This protein binds this small molecule.
Small molecule (SMILES): Nc1nc2c(ncn2[C@H]2CC[C@@H](CO[P](=O)(O)O[P](=O)(O)OP(=O)(O)O)O2)c(=O)[nH]1

Binding-site contacts:
Ligand atom O3B contacts residue PHE445 of chain 1.D at 3.5 Å.
Ligand atom O2G contacts residue ARG465 of chain 1.D at 2.7 Å (salt-bridge).
Ligand atom C2' contacts residue GLU421 of chain 1.D at 3.5 Å.
Ligand atom O2A contacts residue ASP618 of chain 1.D at 2.9 Å (salt-bridge).
Ligand atom C1' contacts residue ARG367 of chain 1.D at 3.5 Å.
Ligand atom O3G contacts residue MG1 of chain 1.J at 1.9 Å.
Ligand atom C2 contacts residue TYR473 of chain 1.D at 3.5 Å (hydrophobic).
Ligand atom N7 contacts residue DG13 of chain 1.F at 3.4 Å.
Ligand atom PA contacts residue MG1 of chain 1.J at 3.2 Å.
Ligand atom PG contacts residue ARG465 of chain 1.D at 3.6 Å.
Ligand atom O2B contacts residue ASP618 of chain 1.D at 3.3 Å (salt-bridge).
Ligand atom C4 contacts residue DG13 of chain 1.F at 3.6 Å.
Ligand atom O3A contacts residue MG1 of chain 1.J at 3.5 Å.
Ligand atom O2G contacts residue LYS469 of chain 1.D at 3.2 Å (salt-bridge).
Ligand atom N2 contacts residue TYR477 of chain 1.D at 3.6 Å.
Ligand atom PB contacts residue MG1 of chain 1.J at 3.0 Å.
Ligand atom C2' contacts residue TYR473 of chain 1.D at 3.5 Å (hydrophobic).
Ligand atom N1 contacts residue DG13 of chain 1.F at 3.6 Å.
Ligand atom O6 contacts residue DG13 of chain 1.F at 3.1 Å (h-bond).
Ligand atom O2B contacts residue MG1 of chain 1.J at 1.8 Å.
Ligand atom O2A contacts residue MG1 of chain 1.J at 1.9 Å.
Ligand atom O1B contacts residue TYR473 of chain 1.D at 2.5 Å (h-bond).
Ligand atom PG contacts residue MG1 of chain 1.J at 3.2 Å.
Ligand atom C8 contacts residue DG13 of chain 1.F at 3.7 Å.
Ligand atom O1A contacts residue DG13 of chain 1.F at 3.3 Å.
Ligand atom O1A contacts residue LYS469 of chain 1.D at 3.4 Å (salt-bridge).
Ligand atom O5' contacts residue DG13 of chain 1.F at 3.5 Å.
Ligand atom O1B contacts residue PHE445 of chain 1.D at 3.5 Å.
Ligand atom O3B contacts residue MG1 of chain 1.J at 3.6 Å.
Ligand atom O1G contacts residue ARG465 of chain 1.D at 3.2 Å (salt-bridge).
Ligand atom PA contacts residue DG13 of chain 1.F at 3.6 Å.
Ligand atom C6 contacts residue DG13 of chain 1.F at 3.1 Å.
Ligand atom O4' contacts residue DG13 of chain 1.F at 3.3 Å.
Ligand atom O6 contacts residue GLN470 of chain 1.D at 2.8 Å (h-bond).
Ligand atom O4' contacts residue ARG367 of chain 1.D at 3.1 Å (salt-bridge).
Ligand atom C5 contacts residue DG13 of chain 1.F at 3.3 Å.
Ligand atom O3A contacts residue LYS469 of chain 1.D at 3.3 Å (salt-bridge).
Ligand atom C5' contacts residue DG13 of chain 1.F at 3.5 Å.
Ligand atom C3' contacts residue TYR473 of chain 1.D at 3.5 Å (hydrophobic).
Ligand atom O3B contacts residue LYS469 of chain 1.D at 3.4 Å (salt-bridge).

Sequence of chain 1.D:
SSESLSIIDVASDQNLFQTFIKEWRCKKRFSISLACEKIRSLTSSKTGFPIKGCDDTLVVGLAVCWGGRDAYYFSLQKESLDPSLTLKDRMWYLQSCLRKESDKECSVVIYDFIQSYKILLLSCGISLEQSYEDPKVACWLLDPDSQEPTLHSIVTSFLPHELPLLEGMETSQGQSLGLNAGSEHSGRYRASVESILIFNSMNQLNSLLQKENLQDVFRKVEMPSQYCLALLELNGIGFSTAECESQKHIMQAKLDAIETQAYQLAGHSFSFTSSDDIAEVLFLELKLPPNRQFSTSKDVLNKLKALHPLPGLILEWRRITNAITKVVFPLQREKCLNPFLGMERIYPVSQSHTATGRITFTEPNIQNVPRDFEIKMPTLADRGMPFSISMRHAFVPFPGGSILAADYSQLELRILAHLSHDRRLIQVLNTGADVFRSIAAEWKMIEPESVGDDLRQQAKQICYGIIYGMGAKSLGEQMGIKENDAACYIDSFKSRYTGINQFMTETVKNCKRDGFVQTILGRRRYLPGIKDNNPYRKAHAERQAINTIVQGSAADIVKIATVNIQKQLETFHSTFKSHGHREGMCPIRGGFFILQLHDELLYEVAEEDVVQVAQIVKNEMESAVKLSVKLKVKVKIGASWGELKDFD